The protein below binds the small molecule below.
Small molecule (SMILES): C=C(/N=C/c1c(COP(=O)(O)O)cnc(C)c1O)C(=O)O

Binding-site contacts:
Ligand atom C6 contacts residue CYS230 of chain 1.B at 3.6 Å (hydrophobic).
Ligand atom OP3 contacts residue LYS87 of chain 1.B at 3.0 Å (salt-bridge).
Ligand atom O contacts residue HIS115 of chain 1.B at 2.7 Å (h-bond).
Ligand atom C4A contacts residue LYS87 of chain 1.B at 3.4 Å.
Ligand atom OP2 contacts residue HIS86 of chain 1.B at 3.1 Å (h-bond).
Ligand atom OP1 contacts residue SER235 of chain 1.B at 3.5 Å (h-bond).
Ligand atom C contacts residue GLY111 of chain 1.B at 3.6 Å.
Ligand atom OP3 contacts residue GLY234 of chain 1.B at 3.5 Å (h-bond).
Ligand atom C contacts residue HIS115 of chain 1.B at 3.5 Å.
Ligand atom O3 contacts residue ALA112 of chain 1.B at 3.5 Å.
Ligand atom C5A contacts residue GLY303 of chain 1.B at 3.5 Å.
Ligand atom C contacts residue THR110 of chain 1.B at 3.4 Å.
Ligand atom O contacts residue GLY113 of chain 1.B at 3.4 Å (h-bond).
Ligand atom C4A contacts residue GLY303 of chain 1.B at 3.4 Å.
Ligand atom CA contacts residue ALA112 of chain 1.B at 3.5 Å (hydrophobic).
Ligand atom C contacts residue ALA112 of chain 1.B at 3.4 Å (hydrophobic).
Ligand atom OXT contacts residue THR110 of chain 1.B at 2.6 Å (h-bond).
Ligand atom P contacts residue SER235 of chain 1.B at 3.5 Å.
Ligand atom OP1 contacts residue GLY232 of chain 1.B at 2.8 Å (h-bond).
Ligand atom OP3 contacts residue THR190 of chain 1.B at 2.6 Å (h-bond).
Ligand atom C2 contacts residue SER377 of chain 1.B at 3.5 Å.
Ligand atom N1 contacts residue GLU350 of chain 1.B at 3.4 Å.
Ligand atom C6 contacts residue SER377 of chain 1.B at 3.3 Å.
Ligand atom OXT contacts residue HIS115 of chain 1.B at 3.5 Å.
Ligand atom OP1 contacts residue GLY234 of chain 1.B at 2.8 Å (h-bond).
Ligand atom OP2 contacts residue SER235 of chain 1.B at 3.3 Å (h-bond).
Ligand atom OP2 contacts residue ASN236 of chain 1.B at 2.8 Å (h-bond).
Ligand atom OP4 contacts residue LYS87 of chain 1.B at 3.2 Å (salt-bridge).
Ligand atom N1 contacts residue SER377 of chain 1.B at 2.6 Å (h-bond).
Ligand atom O contacts residue GLN114 of chain 1.B at 2.9 Å (h-bond).
Ligand atom O contacts residue ALA112 of chain 1.B at 3.6 Å.
Ligand atom OP1 contacts residue GLY233 of chain 1.B at 2.9 Å (h-bond).
Ligand atom O3 contacts residue GLN114 of chain 1.B at 3.5 Å.
Ligand atom OXT contacts residue GLY111 of chain 1.B at 2.8 Å (h-bond).
Ligand atom P contacts residue LYS87 of chain 1.B at 3.6 Å.
Ligand atom CB contacts residue BZI1 of chain 1.E at 3.2 Å.
Ligand atom C6 contacts residue GLU350 of chain 1.B at 3.5 Å.
Ligand atom OP3 contacts residue SER235 of chain 1.B at 2.7 Å (h-bond).
Ligand atom N contacts residue LYS87 of chain 1.B at 3.5 Å.
Ligand atom O contacts residue THR110 of chain 1.B at 3.5 Å (h-bond).

Sequence of chain 1.B:
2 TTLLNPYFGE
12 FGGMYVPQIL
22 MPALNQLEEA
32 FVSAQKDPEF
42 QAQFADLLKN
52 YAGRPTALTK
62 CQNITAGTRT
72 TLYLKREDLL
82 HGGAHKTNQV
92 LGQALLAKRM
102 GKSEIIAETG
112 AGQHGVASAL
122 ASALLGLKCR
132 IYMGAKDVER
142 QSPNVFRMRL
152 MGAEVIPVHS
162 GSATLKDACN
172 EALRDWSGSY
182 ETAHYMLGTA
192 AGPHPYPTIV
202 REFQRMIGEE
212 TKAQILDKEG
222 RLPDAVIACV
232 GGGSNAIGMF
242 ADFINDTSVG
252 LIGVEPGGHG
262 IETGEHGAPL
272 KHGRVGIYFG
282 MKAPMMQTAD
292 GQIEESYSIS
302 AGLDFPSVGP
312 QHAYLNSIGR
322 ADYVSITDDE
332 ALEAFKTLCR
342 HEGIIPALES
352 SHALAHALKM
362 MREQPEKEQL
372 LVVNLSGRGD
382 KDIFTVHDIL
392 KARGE